Sequence of chain 2.A:
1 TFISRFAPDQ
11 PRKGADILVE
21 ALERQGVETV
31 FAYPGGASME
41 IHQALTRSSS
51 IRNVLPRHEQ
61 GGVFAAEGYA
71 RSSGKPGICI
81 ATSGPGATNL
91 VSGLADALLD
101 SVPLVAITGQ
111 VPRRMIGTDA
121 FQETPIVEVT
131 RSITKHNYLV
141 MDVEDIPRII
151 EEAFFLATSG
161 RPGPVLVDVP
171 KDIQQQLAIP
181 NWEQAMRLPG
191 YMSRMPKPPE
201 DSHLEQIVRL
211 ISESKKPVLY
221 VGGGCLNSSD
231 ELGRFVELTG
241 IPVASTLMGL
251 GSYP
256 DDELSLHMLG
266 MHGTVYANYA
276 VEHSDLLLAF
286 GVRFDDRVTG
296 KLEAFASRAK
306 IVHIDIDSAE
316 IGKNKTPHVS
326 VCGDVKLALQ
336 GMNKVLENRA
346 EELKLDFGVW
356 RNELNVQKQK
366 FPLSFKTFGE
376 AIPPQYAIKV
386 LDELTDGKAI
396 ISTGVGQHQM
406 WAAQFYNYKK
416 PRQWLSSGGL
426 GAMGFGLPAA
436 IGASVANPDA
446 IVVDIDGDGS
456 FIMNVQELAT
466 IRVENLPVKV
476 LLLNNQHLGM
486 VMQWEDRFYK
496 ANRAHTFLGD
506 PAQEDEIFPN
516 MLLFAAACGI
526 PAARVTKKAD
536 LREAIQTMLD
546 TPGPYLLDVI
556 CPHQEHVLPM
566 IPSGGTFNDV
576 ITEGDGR

Sequence of chain 1.A:
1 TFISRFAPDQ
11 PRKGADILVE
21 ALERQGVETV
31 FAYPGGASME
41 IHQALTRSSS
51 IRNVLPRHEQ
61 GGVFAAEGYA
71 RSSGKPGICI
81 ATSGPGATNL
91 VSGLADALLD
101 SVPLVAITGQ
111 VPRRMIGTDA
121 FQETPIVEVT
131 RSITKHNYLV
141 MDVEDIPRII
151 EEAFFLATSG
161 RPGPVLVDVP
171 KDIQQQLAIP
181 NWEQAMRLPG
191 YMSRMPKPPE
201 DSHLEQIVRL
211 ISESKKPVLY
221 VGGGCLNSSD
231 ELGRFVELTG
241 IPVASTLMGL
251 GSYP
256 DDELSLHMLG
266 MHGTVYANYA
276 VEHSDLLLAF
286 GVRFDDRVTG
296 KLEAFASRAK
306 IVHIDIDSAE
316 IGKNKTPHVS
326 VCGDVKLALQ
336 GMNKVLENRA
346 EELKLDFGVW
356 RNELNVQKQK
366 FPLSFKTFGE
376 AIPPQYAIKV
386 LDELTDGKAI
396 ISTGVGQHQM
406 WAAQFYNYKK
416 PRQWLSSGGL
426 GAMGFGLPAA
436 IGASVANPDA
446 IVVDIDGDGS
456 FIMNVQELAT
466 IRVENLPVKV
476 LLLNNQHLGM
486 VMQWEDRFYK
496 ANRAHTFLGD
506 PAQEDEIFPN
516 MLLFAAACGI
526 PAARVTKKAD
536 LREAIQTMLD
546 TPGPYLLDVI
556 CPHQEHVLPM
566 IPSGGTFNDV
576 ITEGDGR

The protein below binds the small molecule below.
Small molecule (SMILES): CCCOc1nn(C(=O)NS(=O)(=O)c2ccccc2C(=O)OC)c(=O)n1C

Binding-site contacts:
Ligand atom O27 contacts residue GLY36 of chain 1.A at 3.3 Å.
Ligand atom N18 contacts residue ARG292 of chain 2.A at 3.0 Å (salt-bridge).
Ligand atom C23 contacts residue HIS267 of chain 2.A at 3.4 Å.
Ligand atom C25 contacts residue TRP489 of chain 2.A at 3.7 Å (hydrophobic).
Ligand atom C21 contacts residue PHE121 of chain 1.A at 3.7 Å (hydrophobic).
Ligand atom N24 contacts residue TRP489 of chain 2.A at 3.5 Å.
Ligand atom C13 contacts residue ALA37 of chain 1.A at 3.5 Å (hydrophobic).
Ligand atom C07 contacts residue ASP291 of chain 2.A at 3.8 Å.
Ligand atom N17 contacts residue TRP489 of chain 2.A at 3.2 Å.
Ligand atom C21 contacts residue ARG292 of chain 2.A at 3.7 Å.
Ligand atom O15 contacts residue SER568 of chain 2.A at 2.9 Å (h-bond).
Ligand atom C13 contacts residue GLY36 of chain 1.A at 3.8 Å.
Ligand atom C06 contacts residue SER568 of chain 2.A at 3.4 Å.
Ligand atom C23 contacts residue MET485 of chain 2.A at 3.7 Å (hydrophobic).
Ligand atom C02 contacts residue ARG292 of chain 2.A at 3.8 Å.
Ligand atom C26 contacts residue TRP489 of chain 2.A at 3.4 Å (hydrophobic).
Ligand atom C22 contacts residue MET266 of chain 2.A at 3.6 Å (hydrophobic).
Ligand atom C25 contacts residue GLY36 of chain 1.A at 3.5 Å.
Ligand atom C26 contacts residue LYS171 of chain 1.A at 3.8 Å.
Ligand atom O14 contacts residue LYS171 of chain 1.A at 3.6 Å.
Ligand atom O16 contacts residue LYS171 of chain 1.A at 3.2 Å.
Ligand atom C09 contacts residue PHE121 of chain 1.A at 3.6 Å (hydrophobic).
Ligand atom C07 contacts residue ARG292 of chain 2.A at 3.8 Å.
Ligand atom O12 contacts residue PHE121 of chain 1.A at 3.6 Å.
Ligand atom C08 contacts residue MET115 of chain 1.A at 3.6 Å (hydrophobic).
Ligand atom C06 contacts residue ARG292 of chain 2.A at 3.7 Å.
Ligand atom O01 contacts residue ARG292 of chain 2.A at 2.5 Å (salt-bridge).
Ligand atom N03 contacts residue LYS171 of chain 1.A at 3.1 Å (salt-bridge).
Ligand atom C02 contacts residue TRP489 of chain 2.A at 3.5 Å (hydrophobic).
Ligand atom O20 contacts residue TRP489 of chain 2.A at 3.6 Å (h-bond).
Ligand atom O01 contacts residue SER568 of chain 2.A at 3.2 Å (h-bond).
Ligand atom N18 contacts residue TRP489 of chain 2.A at 3.2 Å.
Ligand atom C07 contacts residue MET115 of chain 1.A at 3.7 Å (hydrophobic).
Ligand atom C09 contacts residue VAL111 of chain 1.A at 3.6 Å (hydrophobic).
Ligand atom O27 contacts residue LYS171 of chain 1.A at 2.6 Å (salt-bridge).
Ligand atom C13 contacts residue GLN122 of chain 1.A at 3.6 Å.
Ligand atom C19 contacts residue TRP489 of chain 2.A at 3.4 Å (hydrophobic).
Ligand atom O16 contacts residue PRO112 of chain 1.A at 3.7 Å.
Ligand atom O27 contacts residue TRP489 of chain 2.A at 3.5 Å.
Ligand atom C23 contacts residue FAD1 of chain 2.C at 3.6 Å.